This small molecule binds to this protein.
Small molecule (SMILES): Nc1ccc2ccc(CNCCCc3cccnc3)cc2n1

Binding-site contacts:
Ligand atom C14 contacts residue GOL1 of chain 1.F at 3.0 Å.
Ligand atom N01 contacts residue HEM1 of chain 1.C at 3.6 Å.
Ligand atom C08 contacts residue HEM1 of chain 1.C at 3.7 Å.
Ligand atom N01 contacts residue TYR320 of chain 1.A at 3.9 Å.
Ligand atom C09 contacts residue HEM1 of chain 1.C at 3.2 Å.
Ligand atom C19 contacts residue GOL1 of chain 1.F at 3.2 Å.
Ligand atom N18 contacts residue TYR438 of chain 1.A at 4.0 Å.
Ligand atom C19 contacts residue TYR438 of chain 1.A at 4.0 Å (hydrophobic).
Ligand atom C07 contacts residue HEM1 of chain 1.C at 3.5 Å.
Ligand atom C05 contacts residue VAL299 of chain 1.A at 3.9 Å (hydrophobic).
Ligand atom C08 contacts residue VAL299 of chain 1.A at 3.6 Å (hydrophobic).
Ligand atom C11 contacts residue HEM1 of chain 1.C at 3.1 Å.
Ligand atom C20 contacts residue HEM1 of chain 1.C at 3.4 Å.
Ligand atom N01 contacts residue PRO297 of chain 1.A at 3.9 Å.
Ligand atom C05 contacts residue HEM1 of chain 1.C at 3.7 Å.
Ligand atom N01 contacts residue TRP319 of chain 1.A at 2.9 Å (h-bond).
Ligand atom C16 contacts residue GOL1 of chain 1.F at 3.7 Å.
Ligand atom C21 contacts residue HEM1 of chain 1.C at 3.9 Å.
Ligand atom C07 contacts residue VAL299 of chain 1.A at 3.2 Å (hydrophobic).
Ligand atom N18 contacts residue VAL67 of chain 1.A at 3.8 Å.
Ligand atom C17 contacts residue LEU68 of chain 1.A at 3.9 Å (hydrophobic).
Ligand atom N22 contacts residue GLU324 of chain 1.A at 2.8 Å (salt-bridge).
Ligand atom C06 contacts residue PHE316 of chain 1.A at 3.8 Å (hydrophobic).
Ligand atom N22 contacts residue HEM1 of chain 1.C at 4.1 Å.
Ligand atom C15 contacts residue GOL1 of chain 1.F at 3.2 Å.
Ligand atom C21 contacts residue GLU324 of chain 1.A at 3.6 Å.
Ligand atom C02 contacts residue HEM1 of chain 1.C at 3.7 Å.
Ligand atom C06 contacts residue HEM1 of chain 1.C at 3.5 Å.
Ligand atom C03 contacts residue HEM1 of chain 1.C at 3.0 Å.
Ligand atom C04 contacts residue PHE316 of chain 1.A at 4.0 Å (hydrophobic).
Ligand atom C17 contacts residue GOL1 of chain 1.F at 3.9 Å.
Ligand atom C04 contacts residue HEM1 of chain 1.C at 3.2 Å.
Ligand atom C20 contacts residue GLU324 of chain 1.A at 3.5 Å.
Ligand atom C13 contacts residue GOL1 of chain 1.F at 3.4 Å.
Ligand atom N10 contacts residue HEM1 of chain 1.C at 2.9 Å (h-bond).
Ligand atom C02 contacts residue GLU324 of chain 1.A at 3.7 Å.
Ligand atom C06 contacts residue VAL299 of chain 1.A at 3.3 Å (hydrophobic).
Ligand atom N01 contacts residue GLU324 of chain 1.A at 2.9 Å (salt-bridge).
Ligand atom C12 contacts residue HEM1 of chain 1.C at 4.0 Å.
Ligand atom N18 contacts residue GOL1 of chain 1.F at 3.7 Å.

Sequence of chain 1.A:
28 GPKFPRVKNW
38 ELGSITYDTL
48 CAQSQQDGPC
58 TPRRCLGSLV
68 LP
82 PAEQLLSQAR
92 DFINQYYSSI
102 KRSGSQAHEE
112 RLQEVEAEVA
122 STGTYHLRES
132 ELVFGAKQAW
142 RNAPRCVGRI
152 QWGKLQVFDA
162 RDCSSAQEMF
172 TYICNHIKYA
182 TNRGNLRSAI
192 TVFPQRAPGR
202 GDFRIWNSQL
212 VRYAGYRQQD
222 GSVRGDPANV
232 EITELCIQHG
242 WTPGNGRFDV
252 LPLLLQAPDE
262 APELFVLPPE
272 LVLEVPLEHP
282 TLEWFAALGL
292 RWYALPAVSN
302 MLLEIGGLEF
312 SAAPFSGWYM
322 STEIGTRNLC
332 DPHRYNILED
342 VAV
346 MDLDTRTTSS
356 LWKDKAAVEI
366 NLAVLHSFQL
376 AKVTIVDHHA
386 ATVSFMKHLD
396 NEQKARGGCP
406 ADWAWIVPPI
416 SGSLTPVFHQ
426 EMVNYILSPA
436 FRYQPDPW

Sequence of chain 1.B:
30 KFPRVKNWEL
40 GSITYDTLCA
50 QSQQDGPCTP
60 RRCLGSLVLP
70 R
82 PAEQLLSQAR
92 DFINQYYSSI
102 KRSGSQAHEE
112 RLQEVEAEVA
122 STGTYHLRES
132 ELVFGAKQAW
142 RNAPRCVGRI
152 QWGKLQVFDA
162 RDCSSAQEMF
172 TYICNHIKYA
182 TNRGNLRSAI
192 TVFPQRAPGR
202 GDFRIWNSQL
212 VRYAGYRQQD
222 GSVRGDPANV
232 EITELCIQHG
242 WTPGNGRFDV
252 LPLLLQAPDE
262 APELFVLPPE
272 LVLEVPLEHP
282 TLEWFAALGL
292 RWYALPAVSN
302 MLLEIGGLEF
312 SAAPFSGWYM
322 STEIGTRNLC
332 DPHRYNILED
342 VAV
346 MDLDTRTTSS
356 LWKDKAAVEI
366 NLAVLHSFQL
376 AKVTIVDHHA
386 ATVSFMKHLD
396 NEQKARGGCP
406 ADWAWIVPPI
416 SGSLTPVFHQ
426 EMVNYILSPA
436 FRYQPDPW